Sequence of chain 1.A:
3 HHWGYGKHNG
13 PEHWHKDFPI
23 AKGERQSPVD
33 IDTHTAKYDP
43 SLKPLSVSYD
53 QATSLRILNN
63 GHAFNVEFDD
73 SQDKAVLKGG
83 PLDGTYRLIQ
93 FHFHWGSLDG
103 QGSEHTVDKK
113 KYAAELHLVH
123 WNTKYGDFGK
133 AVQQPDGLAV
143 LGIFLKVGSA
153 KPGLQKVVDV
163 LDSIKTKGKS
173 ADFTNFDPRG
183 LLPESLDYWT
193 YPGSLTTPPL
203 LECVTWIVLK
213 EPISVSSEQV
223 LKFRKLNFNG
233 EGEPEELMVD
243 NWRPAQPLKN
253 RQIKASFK

Binding-site contacts:
Ligand atom HG contacts residue CYS205 of chain 1.A at 2.3 Å.
Ligand atom C6 contacts residue GLU204 of chain 1.A at 3.1 Å.
Ligand atom C4 contacts residue GLU204 of chain 1.A at 4.3 Å.
Ligand atom C4 contacts residue PRO137 of chain 1.A at 3.9 Å (hydrophobic).
Ligand atom C3 contacts residue GLN135 of chain 1.A at 4.4 Å.
Ligand atom HG contacts residue GLN135 of chain 1.A at 4.2 Å.
Ligand atom C7 contacts residue PRO137 of chain 1.A at 3.6 Å (hydrophobic).
Ligand atom C6 contacts residue PRO137 of chain 1.A at 3.7 Å (hydrophobic).
Ligand atom HG contacts residue GLU204 of chain 1.A at 3.0 Å.
Ligand atom C5 contacts residue GLN136 of chain 1.A at 4.0 Å.
Ligand atom C5 contacts residue PRO137 of chain 1.A at 3.8 Å (hydrophobic).
Ligand atom C3 contacts residue PRO137 of chain 1.A at 3.9 Å (hydrophobic).
Ligand atom HG contacts residue VAL134 of chain 1.A at 4.1 Å.
Ligand atom HG contacts residue PRO137 of chain 1.A at 3.9 Å.
Ligand atom C5 contacts residue GLN135 of chain 1.A at 3.6 Å.
Ligand atom C2 contacts residue PRO137 of chain 1.A at 4.1 Å (hydrophobic).
Ligand atom C7 contacts residue GLN136 of chain 1.A at 3.6 Å.
Ligand atom C7 contacts residue GLN135 of chain 1.A at 4.3 Å.
Ligand atom HG contacts residue GLN136 of chain 1.A at 2.9 Å.
Ligand atom C7 contacts residue GLU204 of chain 1.A at 3.6 Å.
Ligand atom C6 contacts residue GLN136 of chain 1.A at 4.5 Å.
Ligand atom C7 contacts residue CYS205 of chain 1.A at 4.3 Å (hydrophobic).

The protein below binds the small molecule below.
Small molecule (SMILES): O=C(O)c1ccc([Hg]O)cc1